The small molecule below binds the protein below.
Small molecule (SMILES): COc1ccc(/C=C/C(=O)Nc2ccccc2C(=O)O)cc1OC

Sequence of chain 1.B:
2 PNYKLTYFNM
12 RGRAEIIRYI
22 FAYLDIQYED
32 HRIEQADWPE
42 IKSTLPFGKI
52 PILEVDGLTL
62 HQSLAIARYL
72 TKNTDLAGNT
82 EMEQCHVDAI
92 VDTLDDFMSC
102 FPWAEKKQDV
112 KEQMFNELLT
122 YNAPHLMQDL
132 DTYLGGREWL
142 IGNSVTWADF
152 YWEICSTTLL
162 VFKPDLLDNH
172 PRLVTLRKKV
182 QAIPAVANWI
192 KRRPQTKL

Binding-site contacts:
Ligand atom O12 contacts residue THR159 of chain 1.B at 3.8 Å.
Ligand atom C5 contacts residue GLY13 of chain 1.B at 3.5 Å.
Ligand atom C18 contacts residue ARG14 of chain 1.B at 4.0 Å.
Ligand atom C22 contacts residue TRP104 of chain 1.B at 3.2 Å (hydrophobic).
Ligand atom C10 contacts residue GSH1 of chain 1.G at 3.8 Å.
Ligand atom O12 contacts residue LEU199 of chain 1.B at 3.5 Å (h-bond).
Ligand atom O15 contacts residue MET99 of chain 1.B at 4.0 Å.
Ligand atom C16 contacts residue MET11 of chain 1.B at 3.6 Å (hydrophobic).
Ligand atom C1 contacts residue ARG14 of chain 1.B at 3.6 Å.
Ligand atom O15 contacts residue ARG14 of chain 1.B at 2.5 Å (salt-bridge).
Ligand atom O11 contacts residue ARG14 of chain 1.B at 3.7 Å.
Ligand atom C18 contacts residue MET99 of chain 1.B at 3.5 Å (hydrophobic).
Ligand atom O11 contacts residue TRP104 of chain 1.B at 3.0 Å (h-bond).
Ligand atom C23 contacts residue MET99 of chain 1.B at 3.8 Å (hydrophobic).
Ligand atom C24 contacts residue MET99 of chain 1.B at 3.8 Å (hydrophobic).
Ligand atom C5 contacts residue TRP104 of chain 1.B at 4.0 Å (hydrophobic).
Ligand atom C16 contacts residue TRP104 of chain 1.B at 3.8 Å (hydrophobic).
Ligand atom C6 contacts residue TRP104 of chain 1.B at 3.7 Å (hydrophobic).
Ligand atom C21 contacts residue ALA105 of chain 1.B at 3.9 Å (hydrophobic).
Ligand atom C13 contacts residue TRP104 of chain 1.B at 3.5 Å (hydrophobic).
Ligand atom O12 contacts residue GLY13 of chain 1.B at 3.4 Å.
Ligand atom C23 contacts residue TYR152 of chain 1.B at 3.5 Å (hydrophobic).
Ligand atom C3 contacts residue ARG14 of chain 1.B at 3.4 Å.
Ligand atom C18 contacts residue TYR152 of chain 1.B at 3.5 Å (hydrophobic).
Ligand atom C2 contacts residue GLY13 of chain 1.B at 4.0 Å.
Ligand atom C22 contacts residue ALA105 of chain 1.B at 3.8 Å (hydrophobic).
Ligand atom C10 contacts residue TRP104 of chain 1.B at 3.5 Å (hydrophobic).
Ligand atom N4 contacts residue TRP104 of chain 1.B at 3.8 Å.
Ligand atom C16 contacts residue LEU199 of chain 1.B at 3.7 Å (hydrophobic).
Ligand atom C24 contacts residue GLY13 of chain 1.B at 3.8 Å.
Ligand atom C8 contacts residue TRP104 of chain 1.B at 3.4 Å (hydrophobic).
Ligand atom C21 contacts residue TRP104 of chain 1.B at 3.9 Å (hydrophobic).
Ligand atom C14 contacts residue MET11 of chain 1.B at 3.9 Å (hydrophobic).
Ligand atom C3 contacts residue TRP104 of chain 1.B at 3.8 Å (hydrophobic).
Ligand atom N4 contacts residue GLY13 of chain 1.B at 3.8 Å.
Ligand atom C23 contacts residue CYS156 of chain 1.B at 3.6 Å (hydrophobic).
Ligand atom C1 contacts residue MET99 of chain 1.B at 4.0 Å (hydrophobic).
Ligand atom O17 contacts residue GSH1 of chain 1.G at 3.9 Å.
Ligand atom C20 contacts residue GLY13 of chain 1.B at 3.7 Å.
Ligand atom C7 contacts residue TRP104 of chain 1.B at 3.8 Å (hydrophobic).